A protein and the small-molecule ligand that binds it are described below.
Small molecule (SMILES): Cc1onc(O)c1C[C@H](N)C(=O)O

Binding-site contacts:
Ligand atom CA contacts residue SER142 of chain 1.A at 3.4 Å.
Ligand atom CD1 contacts residue THR143 of chain 1.A at 3.7 Å.
Ligand atom CB contacts residue GLU193 of chain 1.A at 3.9 Å.
Ligand atom OT2 contacts residue LEU90 of chain 1.A at 3.7 Å.
Ligand atom CB contacts residue TYR61 of chain 1.A at 3.8 Å (hydrophobic).
Ligand atom CD1 contacts residue GLU193 of chain 1.A at 3.8 Å.
Ligand atom C contacts residue TYR61 of chain 1.A at 3.7 Å (hydrophobic).
Ligand atom C contacts residue THR91 of chain 1.A at 3.8 Å.
Ligand atom OT1 contacts residue TYR61 of chain 1.A at 3.5 Å.
Ligand atom CE2 contacts residue TYR61 of chain 1.A at 3.4 Å (hydrophobic).
Ligand atom OT1 contacts residue ARG96 of chain 1.A at 3.0 Å (salt-bridge).
Ligand atom OT2 contacts residue THR91 of chain 1.A at 3.0 Å (h-bond).
Ligand atom CA contacts residue PRO89 of chain 1.A at 4.0 Å (hydrophobic).
Ligand atom OE1 contacts residue THR143 of chain 1.A at 2.7 Å (h-bond).
Ligand atom CA contacts residue THR91 of chain 1.A at 3.5 Å.
Ligand atom OT2 contacts residue SER142 of chain 1.A at 3.7 Å.
Ligand atom NE1 contacts residue GLU193 of chain 1.A at 3.1 Å (salt-bridge).
Ligand atom CE2 contacts residue MET196 of chain 1.A at 3.6 Å (hydrophobic).
Ligand atom CA contacts residue GLU193 of chain 1.A at 3.4 Å.
Ligand atom OT2 contacts residue PRO89 of chain 1.A at 3.8 Å.
Ligand atom N contacts residue GLU193 of chain 1.A at 2.7 Å (salt-bridge).
Ligand atom N contacts residue PRO89 of chain 1.A at 2.7 Å (h-bond).
Ligand atom OT2 contacts residue ARG96 of chain 1.A at 2.8 Å (salt-bridge).
Ligand atom OT1 contacts residue GLY141 of chain 1.A at 3.2 Å.
Ligand atom C contacts residue SER142 of chain 1.A at 3.2 Å.
Ligand atom CG contacts residue GLU193 of chain 1.A at 3.4 Å.
Ligand atom C contacts residue ARG96 of chain 1.A at 3.6 Å.
Ligand atom CB contacts residue LEU138 of chain 1.A at 3.8 Å (hydrophobic).
Ligand atom OT2 contacts residue TYR61 of chain 1.A at 3.5 Å.
Ligand atom CE2 contacts residue TYR220 of chain 1.A at 3.6 Å (hydrophobic).
Ligand atom N contacts residue TYR220 of chain 1.A at 3.6 Å.
Ligand atom OE1 contacts residue LEU138 of chain 1.A at 4.1 Å.
Ligand atom CD2 contacts residue GLU193 of chain 1.A at 3.1 Å.
Ligand atom OE2 contacts residue GLU193 of chain 1.A at 3.5 Å (salt-bridge).
Ligand atom CG contacts residue LEU138 of chain 1.A at 4.0 Å (hydrophobic).
Ligand atom OT1 contacts residue SER142 of chain 1.A at 3.0 Å (h-bond).
Ligand atom CE2 contacts residue GLU193 of chain 1.A at 3.4 Å.
Ligand atom OE2 contacts residue MET196 of chain 1.A at 3.5 Å.
Ligand atom N contacts residue THR91 of chain 1.A at 3.0 Å (h-bond).
Ligand atom NE1 contacts residue LEU192 of chain 1.A at 3.6 Å.

Sequence of chain 1.A:
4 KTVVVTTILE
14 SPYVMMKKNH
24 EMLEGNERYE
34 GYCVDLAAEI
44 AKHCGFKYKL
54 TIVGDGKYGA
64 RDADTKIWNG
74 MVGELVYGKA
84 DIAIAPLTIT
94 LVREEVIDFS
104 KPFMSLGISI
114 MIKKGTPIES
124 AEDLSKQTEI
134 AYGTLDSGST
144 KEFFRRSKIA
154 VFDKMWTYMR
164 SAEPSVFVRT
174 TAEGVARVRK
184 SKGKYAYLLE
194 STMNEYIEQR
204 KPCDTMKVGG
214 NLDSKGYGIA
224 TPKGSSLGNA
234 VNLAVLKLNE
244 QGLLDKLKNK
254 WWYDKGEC